This small molecule binds to this protein.
Small molecule (SMILES): Nc1ncnc2c1ncn2[C@H]1C[C@H](O)[C@@H](COP(=O)(O)O)O1

Sequence of chain 5.A:
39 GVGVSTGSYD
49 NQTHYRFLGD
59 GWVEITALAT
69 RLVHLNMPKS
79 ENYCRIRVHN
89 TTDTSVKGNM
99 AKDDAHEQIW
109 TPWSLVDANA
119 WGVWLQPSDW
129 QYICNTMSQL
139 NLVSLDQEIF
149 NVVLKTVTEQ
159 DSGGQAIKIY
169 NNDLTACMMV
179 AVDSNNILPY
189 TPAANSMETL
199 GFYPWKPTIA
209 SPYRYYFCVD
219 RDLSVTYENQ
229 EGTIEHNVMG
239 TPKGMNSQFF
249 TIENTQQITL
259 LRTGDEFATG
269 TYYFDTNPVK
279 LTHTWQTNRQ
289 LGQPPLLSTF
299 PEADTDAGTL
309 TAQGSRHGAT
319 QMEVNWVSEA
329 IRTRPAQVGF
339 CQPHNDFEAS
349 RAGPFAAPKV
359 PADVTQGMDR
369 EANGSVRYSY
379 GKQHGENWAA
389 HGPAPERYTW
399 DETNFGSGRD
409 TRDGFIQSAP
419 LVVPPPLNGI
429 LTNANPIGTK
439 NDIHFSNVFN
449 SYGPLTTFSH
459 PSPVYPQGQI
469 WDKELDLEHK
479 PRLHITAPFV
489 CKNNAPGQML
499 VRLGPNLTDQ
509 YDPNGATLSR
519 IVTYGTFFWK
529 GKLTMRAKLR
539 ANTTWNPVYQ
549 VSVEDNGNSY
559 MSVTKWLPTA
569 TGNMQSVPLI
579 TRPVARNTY

Binding-site contacts:
Ligand atom C5' contacts residue ASP273 of chain 5.A at 3.8 Å.
Ligand atom OP1 contacts residue ASP273 of chain 5.A at 3.3 Å.
Ligand atom P contacts residue ASP273 of chain 5.A at 2.8 Å.
Ligand atom OP1 contacts residue PHE272 of chain 5.A at 3.4 Å.
Ligand atom OP2 contacts residue ASP273 of chain 5.A at 2.4 Å.
Ligand atom P contacts residue ASN491 of chain 5.A at 3.0 Å.
Ligand atom P contacts residue TYR271 of chain 5.A at 4.5 Å.
Ligand atom P contacts residue PHE272 of chain 5.A at 4.3 Å.
Ligand atom OP1 contacts residue ASN491 of chain 5.A at 3.6 Å.
Ligand atom C5' contacts residue ASN491 of chain 5.A at 4.0 Å.
Ligand atom O5' contacts residue ASP273 of chain 5.A at 4.1 Å.
Ligand atom O5' contacts residue ASN491 of chain 5.A at 3.5 Å (h-bond).
Ligand atom OP2 contacts residue ASN491 of chain 5.A at 1.7 Å (h-bond).
Ligand atom OP1 contacts residue TYR271 of chain 5.A at 3.1 Å (h-bond).